Sequence of chain 1.B:
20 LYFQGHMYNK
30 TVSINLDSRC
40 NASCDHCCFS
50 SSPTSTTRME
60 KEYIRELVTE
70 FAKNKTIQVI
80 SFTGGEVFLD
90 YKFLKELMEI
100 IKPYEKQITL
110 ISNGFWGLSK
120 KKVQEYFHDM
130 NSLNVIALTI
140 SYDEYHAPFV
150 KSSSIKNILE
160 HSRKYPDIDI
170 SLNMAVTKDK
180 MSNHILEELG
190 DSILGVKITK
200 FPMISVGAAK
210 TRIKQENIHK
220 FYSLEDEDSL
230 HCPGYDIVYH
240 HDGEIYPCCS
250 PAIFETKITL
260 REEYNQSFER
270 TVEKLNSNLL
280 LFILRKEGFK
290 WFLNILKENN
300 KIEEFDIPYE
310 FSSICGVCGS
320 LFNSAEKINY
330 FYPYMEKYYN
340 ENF

This protein binds this small molecule.
Small molecule (SMILES): CC[C@H](C)[C@H](NC(=O)[C@H](CC1=CN=C2CC=CC=C12)NC(=O)[C@H](CCCN=C(N)N)NC(=O)[C@H](CC(N)=O)NC(=O)[C@@H](N)CCC(=O)O)C(=O)N[C@@H](CC(C)C)C(=O)O

Binding-site contacts:
Ligand atom NH2 contacts residue SER80 of chain 1.B at 3.2 Å (h-bond).
Ligand atom CD2 contacts residue SER32 of chain 1.B at 3.4 Å.
Ligand atom CZ2 contacts residue PRO201 of chain 1.B at 3.4 Å (hydrophobic).
Ligand atom CZ2 contacts residue PHE200 of chain 1.B at 3.5 Å (hydrophobic).
Ligand atom CH2 contacts residue ILE203 of chain 1.B at 3.5 Å (hydrophobic).
Ligand atom NE1 contacts residue PHE200 of chain 1.B at 3.2 Å.
Ligand atom NE contacts residue EDO1 of chain 1.KA at 3.5 Å (h-bond).
Ligand atom CG contacts residue GLY233 of chain 1.B at 3.5 Å.
Ligand atom NH2 contacts residue EDO1 of chain 1.KA at 3.5 Å.
Ligand atom O contacts residue ASP235 of chain 1.B at 3.4 Å.
Ligand atom N contacts residue CYS248 of chain 1.B at 3.2 Å (h-bond).
Ligand atom OD1 contacts residue PRO232 of chain 1.B at 3.5 Å.
Ligand atom O contacts residue ILE110 of chain 1.B at 3.5 Å.
Ligand atom OE2 contacts residue PRO232 of chain 1.B at 3.3 Å.
Ligand atom OE1 contacts residue PRO232 of chain 1.B at 3.6 Å.
Ligand atom CD1 contacts residue SER32 of chain 1.B at 3.2 Å.
Ligand atom CB contacts residue CYS314 of chain 1.B at 3.3 Å (hydrophobic).
Ligand atom CD2 contacts residue CYS248 of chain 1.B at 3.6 Å (hydrophobic).
Ligand atom NH1 contacts residue ASP235 of chain 1.B at 3.0 Å (salt-bridge).
Ligand atom CB contacts residue CYS248 of chain 1.B at 3.7 Å (hydrophobic).
Ligand atom NE1 contacts residue SAH1 of chain 1.T at 3.2 Å (h-bond).
Ligand atom CD contacts residue ASP235 of chain 1.B at 3.6 Å.
Ligand atom CD contacts residue PRO232 of chain 1.B at 3.4 Å (hydrophobic).
Ligand atom CG contacts residue PRO250 of chain 1.B at 3.6 Å (hydrophobic).
Ligand atom CD2 contacts residue PRO250 of chain 1.B at 3.6 Å (hydrophobic).
Ligand atom CG contacts residue ASP235 of chain 1.B at 3.4 Å.
Ligand atom O contacts residue THR82 of chain 1.B at 2.6 Å (h-bond).
Ligand atom O contacts residue ILE110 of chain 1.B at 3.5 Å.
Ligand atom CZ contacts residue EDO1 of chain 1.KA at 3.6 Å.
Ligand atom O contacts residue CYS248 of chain 1.B at 2.9 Å (h-bond).
Ligand atom CD1 contacts residue PHE48 of chain 1.B at 3.6 Å (hydrophobic).
Ligand atom CG2 contacts residue CYS248 of chain 1.B at 3.4 Å (hydrophobic).
Ligand atom ND2 contacts residue ASP235 of chain 1.B at 3.3 Å (salt-bridge).
Ligand atom CB contacts residue CYS248 of chain 1.B at 3.6 Å (hydrophobic).
Ligand atom CD1 contacts residue CYS248 of chain 1.B at 3.4 Å (hydrophobic).
Ligand atom CD1 contacts residue PHE253 of chain 1.B at 3.6 Å (hydrophobic).
Ligand atom CG1 contacts residue CYS248 of chain 1.B at 3.1 Å (hydrophobic).
Ligand atom CB contacts residue GLY233 of chain 1.B at 2.8 Å.
Ligand atom O contacts residue SER249 of chain 1.B at 3.3 Å.
Ligand atom CB contacts residue PRO232 of chain 1.B at 3.7 Å (hydrophobic).